Sequence of chain 1.A:
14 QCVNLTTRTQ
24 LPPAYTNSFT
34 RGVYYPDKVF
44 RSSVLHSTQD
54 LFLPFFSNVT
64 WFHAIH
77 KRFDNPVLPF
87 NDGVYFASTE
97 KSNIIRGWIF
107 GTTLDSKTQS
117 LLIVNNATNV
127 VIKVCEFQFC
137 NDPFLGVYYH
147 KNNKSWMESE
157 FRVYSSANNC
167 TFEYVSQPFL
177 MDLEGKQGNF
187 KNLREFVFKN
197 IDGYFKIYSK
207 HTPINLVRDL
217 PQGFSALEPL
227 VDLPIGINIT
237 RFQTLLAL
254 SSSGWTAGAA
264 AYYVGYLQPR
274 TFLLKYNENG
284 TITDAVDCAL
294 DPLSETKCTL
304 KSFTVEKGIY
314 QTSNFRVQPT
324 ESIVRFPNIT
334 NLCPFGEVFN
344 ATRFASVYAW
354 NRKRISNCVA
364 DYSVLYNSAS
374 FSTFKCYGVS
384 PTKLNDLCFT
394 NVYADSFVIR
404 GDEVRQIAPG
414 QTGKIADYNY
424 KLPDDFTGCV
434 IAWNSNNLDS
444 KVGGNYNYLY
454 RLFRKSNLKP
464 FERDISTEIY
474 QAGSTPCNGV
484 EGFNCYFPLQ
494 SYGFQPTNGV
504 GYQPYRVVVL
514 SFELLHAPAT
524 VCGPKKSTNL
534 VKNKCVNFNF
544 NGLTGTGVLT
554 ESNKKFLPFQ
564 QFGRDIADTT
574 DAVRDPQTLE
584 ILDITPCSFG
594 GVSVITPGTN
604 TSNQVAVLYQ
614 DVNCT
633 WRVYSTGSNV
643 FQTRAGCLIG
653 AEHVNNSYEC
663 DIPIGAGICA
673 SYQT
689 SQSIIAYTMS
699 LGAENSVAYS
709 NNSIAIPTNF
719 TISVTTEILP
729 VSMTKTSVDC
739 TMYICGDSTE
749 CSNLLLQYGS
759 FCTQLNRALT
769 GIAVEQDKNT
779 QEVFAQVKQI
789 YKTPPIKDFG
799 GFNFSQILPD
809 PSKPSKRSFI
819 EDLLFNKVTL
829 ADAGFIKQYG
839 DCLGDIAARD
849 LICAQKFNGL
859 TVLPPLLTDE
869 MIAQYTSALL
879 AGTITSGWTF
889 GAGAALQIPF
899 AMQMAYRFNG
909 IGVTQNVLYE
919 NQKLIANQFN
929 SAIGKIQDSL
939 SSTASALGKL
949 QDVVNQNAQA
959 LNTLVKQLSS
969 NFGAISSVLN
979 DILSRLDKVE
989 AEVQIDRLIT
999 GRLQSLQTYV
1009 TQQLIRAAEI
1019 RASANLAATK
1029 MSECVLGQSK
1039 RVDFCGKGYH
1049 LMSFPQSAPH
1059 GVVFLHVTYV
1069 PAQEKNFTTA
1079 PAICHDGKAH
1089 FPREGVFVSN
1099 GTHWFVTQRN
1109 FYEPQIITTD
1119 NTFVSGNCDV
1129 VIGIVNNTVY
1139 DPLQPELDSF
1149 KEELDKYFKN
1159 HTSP

Sequence of chain 1.C:
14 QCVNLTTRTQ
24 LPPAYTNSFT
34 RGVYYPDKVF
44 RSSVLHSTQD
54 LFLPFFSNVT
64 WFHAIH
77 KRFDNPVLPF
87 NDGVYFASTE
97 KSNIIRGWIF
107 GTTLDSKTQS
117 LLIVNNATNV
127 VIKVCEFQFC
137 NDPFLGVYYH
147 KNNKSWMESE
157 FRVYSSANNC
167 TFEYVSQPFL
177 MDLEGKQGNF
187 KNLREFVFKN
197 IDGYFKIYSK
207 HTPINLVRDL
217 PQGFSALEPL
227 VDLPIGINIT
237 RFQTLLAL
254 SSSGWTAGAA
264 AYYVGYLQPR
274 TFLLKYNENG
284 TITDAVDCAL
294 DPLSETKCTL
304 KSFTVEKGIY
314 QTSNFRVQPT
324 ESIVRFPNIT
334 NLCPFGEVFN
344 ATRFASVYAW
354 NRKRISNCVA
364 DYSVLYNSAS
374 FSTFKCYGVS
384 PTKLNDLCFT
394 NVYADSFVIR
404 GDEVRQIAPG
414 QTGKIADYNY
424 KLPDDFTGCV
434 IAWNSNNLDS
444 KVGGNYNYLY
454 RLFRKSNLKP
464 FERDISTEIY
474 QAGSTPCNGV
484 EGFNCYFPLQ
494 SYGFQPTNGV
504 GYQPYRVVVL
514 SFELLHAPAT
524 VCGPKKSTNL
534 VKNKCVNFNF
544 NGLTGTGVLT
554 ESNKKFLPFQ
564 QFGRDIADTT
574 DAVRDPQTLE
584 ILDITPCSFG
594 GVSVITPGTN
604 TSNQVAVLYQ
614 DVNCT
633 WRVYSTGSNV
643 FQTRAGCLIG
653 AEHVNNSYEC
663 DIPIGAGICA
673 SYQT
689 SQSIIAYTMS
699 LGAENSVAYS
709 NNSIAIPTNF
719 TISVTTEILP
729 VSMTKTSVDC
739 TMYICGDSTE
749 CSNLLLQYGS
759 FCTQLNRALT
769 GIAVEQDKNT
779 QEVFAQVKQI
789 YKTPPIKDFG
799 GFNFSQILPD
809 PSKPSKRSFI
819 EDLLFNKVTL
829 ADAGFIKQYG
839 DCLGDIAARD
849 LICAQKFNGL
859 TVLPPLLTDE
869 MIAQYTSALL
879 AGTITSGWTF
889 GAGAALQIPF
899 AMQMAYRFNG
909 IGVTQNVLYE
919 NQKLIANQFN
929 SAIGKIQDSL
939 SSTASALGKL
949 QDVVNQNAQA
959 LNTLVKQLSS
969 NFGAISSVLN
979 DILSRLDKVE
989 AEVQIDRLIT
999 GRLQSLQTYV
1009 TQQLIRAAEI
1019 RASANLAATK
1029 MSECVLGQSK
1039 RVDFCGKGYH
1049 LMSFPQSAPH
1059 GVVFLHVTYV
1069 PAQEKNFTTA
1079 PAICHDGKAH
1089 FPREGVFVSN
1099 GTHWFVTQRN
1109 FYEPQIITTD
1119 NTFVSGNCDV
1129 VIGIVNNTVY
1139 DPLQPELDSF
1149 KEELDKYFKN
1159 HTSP

A small-molecule ligand and the protein it binds are described below.
Small molecule (SMILES): CC(=O)N[C@H]1[C@H](O[C@H]2[C@H](O)[C@@H](NC(C)=O)CO[C@@H]2CO)O[C@H](CO)[C@@H](O[C@H]2O[C@H](CO)[C@@H](O)[C@H](O)[C@@H]2O)[C@@H]1O

Binding-site contacts:
Ligand atom O7 contacts residue ASN280 of chain 1.A at 4.0 Å.
Ligand atom C5 contacts residue LYS558 of chain 1.C at 4.5 Å.
Ligand atom C3 contacts residue ASN282 of chain 1.A at 4.1 Å.
Ligand atom C7 contacts residue ASN282 of chain 1.A at 4.1 Å.
Ligand atom N2 contacts residue ASN282 of chain 1.A at 3.5 Å (h-bond).
Ligand atom C5 contacts residue ASN282 of chain 1.A at 3.5 Å.
Ligand atom C1 contacts residue ASN282 of chain 1.A at 1.6 Å.
Ligand atom C4 contacts residue ASN282 of chain 1.A at 4.4 Å.
Ligand atom C2 contacts residue ASN282 of chain 1.A at 2.9 Å.
Ligand atom O5 contacts residue ASN282 of chain 1.A at 2.2 Å (h-bond).
Ligand atom C6 contacts residue ASN282 of chain 1.A at 4.5 Å.
Ligand atom O7 contacts residue ASN282 of chain 1.A at 4.3 Å.
Ligand atom O5 contacts residue LYS558 of chain 1.C at 4.2 Å.
Ligand atom C7 contacts residue ASN280 of chain 1.A at 4.2 Å.
Ligand atom C8 contacts residue ASN280 of chain 1.A at 4.1 Å.
Ligand atom C8 contacts residue GLU281 of chain 1.A at 4.3 Å.